Sequence of chain 2.C:
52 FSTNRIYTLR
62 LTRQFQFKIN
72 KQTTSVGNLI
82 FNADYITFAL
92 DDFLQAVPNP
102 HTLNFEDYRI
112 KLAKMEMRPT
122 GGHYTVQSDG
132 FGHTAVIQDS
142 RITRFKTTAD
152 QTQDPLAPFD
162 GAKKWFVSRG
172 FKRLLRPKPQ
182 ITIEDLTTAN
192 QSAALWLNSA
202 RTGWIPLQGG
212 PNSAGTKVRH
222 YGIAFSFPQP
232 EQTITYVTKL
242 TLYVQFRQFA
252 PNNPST

The small molecule below binds the protein below.
Small molecule (SMILES): Cc1cn([C@H]2C[C@H](O)[C@@H](CO[P](=O)(O)O[C@H]3C[C@H](n4cnc5c(=O)[nH]c(N)nc54)O[C@@H]3CO[P](=O)(O)O[C@H]3C[C@H](n4ccc(N)nc4=O)O[C@@H]3COP(=O)=O)O2)c(=O)[nH]c1=O

Sequence of chain 2.A:
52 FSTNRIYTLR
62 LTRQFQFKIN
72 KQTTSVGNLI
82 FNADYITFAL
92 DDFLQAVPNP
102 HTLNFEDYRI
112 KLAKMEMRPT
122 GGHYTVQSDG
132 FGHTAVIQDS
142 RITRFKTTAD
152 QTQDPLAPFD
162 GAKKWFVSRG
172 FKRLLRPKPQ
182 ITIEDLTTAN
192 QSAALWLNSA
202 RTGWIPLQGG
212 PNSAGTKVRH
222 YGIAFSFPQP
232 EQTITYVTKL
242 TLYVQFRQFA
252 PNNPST

Binding-site contacts:
Ligand atom C2 contacts residue THR59 of chain 2.A at 3.4 Å.
Ligand atom C2' contacts residue LEU113 of chain 2.A at 4.0 Å (hydrophobic).
Ligand atom C7 contacts residue PHE52 of chain 6.C at 3.7 Å (hydrophobic).
Ligand atom N9 contacts residue LEU175 of chain 2.A at 3.7 Å.
Ligand atom OP1 contacts residue ARG61 of chain 2.A at 3.9 Å.
Ligand atom P contacts residue LYS165 of chain 2.C at 4.0 Å.
Ligand atom C4 contacts residue LEU175 of chain 2.A at 3.8 Å (hydrophobic).
Ligand atom C5 contacts residue LEU175 of chain 2.A at 3.8 Å (hydrophobic).
Ligand atom C2' contacts residue TYR244 of chain 2.A at 3.7 Å (hydrophobic).
Ligand atom O2 contacts residue GLN246 of chain 2.A at 2.7 Å (h-bond).
Ligand atom C8 contacts residue LYS115 of chain 2.A at 3.9 Å.
Ligand atom OP1 contacts residue LYS165 of chain 2.C at 2.8 Å (salt-bridge).
Ligand atom O6 contacts residue LYS115 of chain 2.A at 3.4 Å (salt-bridge).
Ligand atom C6 contacts residue LYS115 of chain 2.A at 3.9 Å.
Ligand atom O6 contacts residue LEU175 of chain 2.A at 3.9 Å.
Ligand atom O5' contacts residue TYR244 of chain 2.A at 3.8 Å.
Ligand atom P contacts residue ARG61 of chain 2.A at 3.6 Å.
Ligand atom C6 contacts residue LYS173 of chain 2.A at 4.0 Å.
Ligand atom N7 contacts residue LEU175 of chain 2.A at 3.9 Å.
Ligand atom O6 contacts residue LYS173 of chain 2.A at 3.0 Å (salt-bridge).
Ligand atom OP2 contacts residue TYR244 of chain 2.A at 3.0 Å (h-bond).
Ligand atom C8 contacts residue LEU175 of chain 2.A at 3.8 Å (hydrophobic).
Ligand atom O3' contacts residue ARG61 of chain 2.A at 3.9 Å.
Ligand atom C2 contacts residue GLN246 of chain 2.A at 3.9 Å.
Ligand atom OP2 contacts residue LYS165 of chain 2.C at 3.1 Å (salt-bridge).
Ligand atom N7 contacts residue TYR244 of chain 2.A at 4.0 Å.
Ligand atom C5 contacts residue LYS173 of chain 2.A at 3.7 Å.
Ligand atom N1 contacts residue LEU175 of chain 2.A at 4.0 Å.
Ligand atom N7 contacts residue LYS115 of chain 2.A at 2.8 Å (salt-bridge).
Ligand atom C5 contacts residue LYS115 of chain 2.A at 3.7 Å.
Ligand atom C6 contacts residue LEU175 of chain 2.A at 3.6 Å (hydrophobic).
Ligand atom O4 contacts residue ARG56 of chain 6.C at 3.2 Å (salt-bridge).
Ligand atom OP1 contacts residue PHE52 of chain 6.C at 3.1 Å (h-bond).
Ligand atom N3 contacts residue THR59 of chain 2.A at 3.3 Å (h-bond).
Ligand atom O2 contacts residue THR59 of chain 2.A at 3.3 Å (h-bond).
Ligand atom OP1 contacts residue ALA163 of chain 2.C at 4.0 Å.
Ligand atom C8 contacts residue TYR244 of chain 2.A at 3.2 Å (hydrophobic).
Ligand atom OP2 contacts residue ARG61 of chain 2.A at 2.7 Å (salt-bridge).
Ligand atom OP1 contacts residue LYS164 of chain 2.C at 3.4 Å.
Ligand atom O3' contacts residue LYS112 of chain 2.A at 3.7 Å.

Sequence of chain 6.C:
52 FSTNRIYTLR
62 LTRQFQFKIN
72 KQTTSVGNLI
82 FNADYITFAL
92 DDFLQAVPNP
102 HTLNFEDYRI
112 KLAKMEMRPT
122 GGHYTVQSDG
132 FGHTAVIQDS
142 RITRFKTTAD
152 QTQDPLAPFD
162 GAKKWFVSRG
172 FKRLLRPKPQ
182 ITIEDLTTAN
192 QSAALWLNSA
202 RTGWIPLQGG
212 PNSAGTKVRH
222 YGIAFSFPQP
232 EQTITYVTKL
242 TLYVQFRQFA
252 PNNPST